Sequence of chain 1.C:
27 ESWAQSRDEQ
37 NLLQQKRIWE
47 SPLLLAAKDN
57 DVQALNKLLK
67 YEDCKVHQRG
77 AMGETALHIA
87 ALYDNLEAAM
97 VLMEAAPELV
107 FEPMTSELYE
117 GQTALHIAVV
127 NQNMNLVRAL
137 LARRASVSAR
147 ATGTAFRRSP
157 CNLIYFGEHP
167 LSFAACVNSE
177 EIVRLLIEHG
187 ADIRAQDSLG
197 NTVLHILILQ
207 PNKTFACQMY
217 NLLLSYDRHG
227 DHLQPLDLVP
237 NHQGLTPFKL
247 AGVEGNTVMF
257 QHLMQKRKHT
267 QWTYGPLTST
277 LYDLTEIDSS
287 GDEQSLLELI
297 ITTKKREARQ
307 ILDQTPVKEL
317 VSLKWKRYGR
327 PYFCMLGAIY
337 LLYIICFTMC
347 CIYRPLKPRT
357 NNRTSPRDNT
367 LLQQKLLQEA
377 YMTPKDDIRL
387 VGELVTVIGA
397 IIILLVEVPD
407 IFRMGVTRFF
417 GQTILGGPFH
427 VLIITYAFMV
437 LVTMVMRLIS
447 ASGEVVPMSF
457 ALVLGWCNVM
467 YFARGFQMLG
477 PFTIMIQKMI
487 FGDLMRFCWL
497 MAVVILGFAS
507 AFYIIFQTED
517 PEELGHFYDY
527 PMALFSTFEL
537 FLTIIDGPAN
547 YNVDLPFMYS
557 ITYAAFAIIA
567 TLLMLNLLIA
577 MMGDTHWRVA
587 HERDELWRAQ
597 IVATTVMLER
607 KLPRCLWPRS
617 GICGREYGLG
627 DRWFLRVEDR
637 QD

Sequence of chain 1.D:
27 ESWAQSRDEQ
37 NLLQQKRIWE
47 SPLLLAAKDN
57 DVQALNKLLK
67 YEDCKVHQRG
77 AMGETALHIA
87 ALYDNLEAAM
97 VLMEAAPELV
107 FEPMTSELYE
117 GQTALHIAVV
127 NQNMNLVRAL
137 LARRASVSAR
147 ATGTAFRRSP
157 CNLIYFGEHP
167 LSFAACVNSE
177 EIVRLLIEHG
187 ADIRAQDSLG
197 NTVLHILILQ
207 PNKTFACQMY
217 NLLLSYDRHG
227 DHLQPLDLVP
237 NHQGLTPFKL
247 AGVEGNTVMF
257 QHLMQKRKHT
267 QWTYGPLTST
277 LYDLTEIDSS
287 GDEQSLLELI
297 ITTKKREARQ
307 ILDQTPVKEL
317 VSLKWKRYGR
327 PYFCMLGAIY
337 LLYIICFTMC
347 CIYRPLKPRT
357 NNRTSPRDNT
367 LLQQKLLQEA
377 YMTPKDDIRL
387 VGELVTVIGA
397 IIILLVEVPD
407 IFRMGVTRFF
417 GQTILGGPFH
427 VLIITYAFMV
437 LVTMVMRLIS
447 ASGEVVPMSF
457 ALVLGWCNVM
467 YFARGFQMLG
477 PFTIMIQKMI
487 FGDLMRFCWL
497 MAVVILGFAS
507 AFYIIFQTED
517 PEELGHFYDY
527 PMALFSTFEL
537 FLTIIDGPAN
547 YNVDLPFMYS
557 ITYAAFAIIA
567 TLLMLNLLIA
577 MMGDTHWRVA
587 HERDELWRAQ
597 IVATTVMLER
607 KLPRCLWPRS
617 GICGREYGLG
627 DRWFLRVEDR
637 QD

Binding-site contacts:
Ligand atom C1 contacts residue LEU475 of chain 1.C at 3.7 Å (hydrophobic).
Ligand atom C5 contacts residue LEU475 of chain 1.C at 4.1 Å (hydrophobic).
Ligand atom C19 contacts residue TRP495 of chain 1.D at 3.5 Å (hydrophobic).
Ligand atom O20 contacts residue TRP495 of chain 1.D at 4.1 Å.
Ligand atom N19 contacts residue LEU337 of chain 1.C at 4.1 Å.
Ligand atom C17 contacts residue PHE472 of chain 1.C at 4.1 Å (hydrophobic).
Ligand atom C16 contacts residue PHE472 of chain 1.C at 3.7 Å (hydrophobic).
Ligand atom C21 contacts residue TRP495 of chain 1.D at 3.9 Å (hydrophobic).
Ligand atom C11 contacts residue VAL499 of chain 1.D at 4.1 Å (hydrophobic).
Ligand atom C13 contacts residue POV1 of chain 1.KA at 4.0 Å.
Ligand atom C2 contacts residue LEU475 of chain 1.C at 3.8 Å (hydrophobic).
Ligand atom C8 contacts residue PHE472 of chain 1.C at 3.6 Å (hydrophobic).
Ligand atom C11 contacts residue LEU475 of chain 1.C at 3.9 Å (hydrophobic).
Ligand atom C9 contacts residue LEU475 of chain 1.C at 3.9 Å (hydrophobic).
Ligand atom C15 contacts residue PHE472 of chain 1.C at 3.9 Å (hydrophobic).
Ligand atom C13 contacts residue TRP495 of chain 1.D at 3.6 Å (hydrophobic).
Ligand atom C3 contacts residue POV1 of chain 1.KA at 3.6 Å.
Ligand atom C10 contacts residue PHE468 of chain 1.C at 3.6 Å (hydrophobic).
Ligand atom C21 contacts residue LEU475 of chain 1.C at 3.9 Å (hydrophobic).
Ligand atom C2 contacts residue TRP495 of chain 1.D at 4.0 Å (hydrophobic).
Ligand atom CL2 contacts residue VAL499 of chain 1.D at 3.6 Å.
Ligand atom CL2 contacts residue MET466 of chain 1.C at 3.5 Å.
Ligand atom N1 contacts residue TRP495 of chain 1.D at 4.1 Å.
Ligand atom CL2 contacts residue TRP495 of chain 1.D at 4.0 Å.
Ligand atom C13 contacts residue VAL499 of chain 1.D at 4.0 Å (hydrophobic).
Ligand atom CL4 contacts residue MET474 of chain 1.C at 3.5 Å.
Ligand atom C2 contacts residue POV1 of chain 1.KA at 3.6 Å.
Ligand atom C10 contacts residue ALA469 of chain 1.C at 3.9 Å (hydrophobic).
Ligand atom C5 contacts residue MET474 of chain 1.C at 3.7 Å (hydrophobic).
Ligand atom C3 contacts residue TRP495 of chain 1.D at 3.9 Å (hydrophobic).
Ligand atom C9 contacts residue MET466 of chain 1.C at 4.2 Å (hydrophobic).
Ligand atom C10 contacts residue LEU475 of chain 1.C at 3.7 Å (hydrophobic).
Ligand atom C9 contacts residue VAL465 of chain 1.C at 3.5 Å (hydrophobic).
Ligand atom C9 contacts residue PHE468 of chain 1.C at 4.0 Å (hydrophobic).
Ligand atom CL8 contacts residue PHE472 of chain 1.C at 3.4 Å.
Ligand atom C1 contacts residue POV1 of chain 1.KA at 4.0 Å.
Ligand atom C5 contacts residue TRP495 of chain 1.D at 3.8 Å (hydrophobic).
Ligand atom C13 contacts residue LEU475 of chain 1.C at 3.9 Å (hydrophobic).
Ligand atom C9 contacts residue ALA469 of chain 1.C at 3.7 Å (hydrophobic).
Ligand atom CL2 contacts residue LEU496 of chain 1.D at 3.5 Å.

This small molecule binds to this protein.
Small molecule (SMILES): Clc1ccc(CO[C@@H](Cn2ccnc2)c2ccc(Cl)cc2Cl)cc1